Sequence of chain 1.B:
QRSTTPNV

The small molecule below binds the protein below.
Small molecule (SMILES): O=C(CCl)NCC1CCN(C(=O)C2(Nc3ccc(Cl)cc3)CCCC2)CC1

Sequence of chain 1.A:
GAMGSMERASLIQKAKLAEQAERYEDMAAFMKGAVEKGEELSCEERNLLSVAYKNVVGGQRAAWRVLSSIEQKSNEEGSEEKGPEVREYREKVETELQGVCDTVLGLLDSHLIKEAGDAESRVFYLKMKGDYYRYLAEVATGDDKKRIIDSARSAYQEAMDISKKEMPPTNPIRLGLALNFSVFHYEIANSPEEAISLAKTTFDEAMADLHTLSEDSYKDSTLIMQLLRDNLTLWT

Binding-site contacts:
Ligand atom CL2 contacts residue LYS127 of chain 1.A at 2.9 Å.
Ligand atom CL2 contacts residue ILE173 of chain 1.A at 3.6 Å.
Ligand atom N1 contacts residue CYS43 of chain 1.A at 2.7 Å (h-bond).
Ligand atom C16 contacts residue VAL9 of chain 1.B at 3.8 Å (hydrophobic).
Ligand atom C13 contacts residue PRO172 of chain 1.A at 3.5 Å (hydrophobic).
Ligand atom C13 contacts residue ILE173 of chain 1.A at 3.8 Å (hydrophobic).
Ligand atom C1 contacts residue ARG46 of chain 1.A at 3.4 Å.
Ligand atom CL2 contacts residue PHE124 of chain 1.A at 4.0 Å.
Ligand atom C5 contacts residue PHE124 of chain 1.A at 4.0 Å (hydrophobic).
Ligand atom O2 contacts residue PRO172 of chain 1.A at 3.6 Å.
Ligand atom C17 contacts residue PRO7 of chain 1.B at 3.3 Å (hydrophobic).
Ligand atom C1 contacts residue ILE173 of chain 1.A at 3.6 Å (hydrophobic).
Ligand atom N3 contacts residue THR6 of chain 1.B at 3.9 Å.
Ligand atom O1 contacts residue ARG46 of chain 1.A at 2.7 Å (salt-bridge).
Ligand atom O2 contacts residue ILE224 of chain 1.A at 3.9 Å.
Ligand atom O1 contacts residue PHE124 of chain 1.A at 4.1 Å.
Ligand atom N1 contacts residue ILE173 of chain 1.A at 3.7 Å.
Ligand atom C3 contacts residue CYS43 of chain 1.A at 3.8 Å (hydrophobic).
Ligand atom C1 contacts residue CYS43 of chain 1.A at 2.4 Å (hydrophobic).
Ligand atom C14 contacts residue PRO172 of chain 1.A at 4.0 Å (hydrophobic).
Ligand atom O1 contacts residue CYS43 of chain 1.A at 3.4 Å (h-bond).
Ligand atom C6 contacts residue ASN47 of chain 1.A at 3.3 Å.
Ligand atom C2 contacts residue GLU120 of chain 1.A at 3.6 Å.
Ligand atom C18 contacts residue ILE224 of chain 1.A at 4.0 Å (hydrophobic).
Ligand atom C11 contacts residue LYS127 of chain 1.A at 3.8 Å.
Ligand atom C12 contacts residue LYS127 of chain 1.A at 3.8 Å.
Ligand atom C5 contacts residue ASN47 of chain 1.A at 3.2 Å.
Ligand atom C16 contacts residue PRO7 of chain 1.B at 3.7 Å (hydrophobic).
Ligand atom C9 contacts residue THR6 of chain 1.B at 3.6 Å.
Ligand atom C14 contacts residue THR6 of chain 1.B at 3.7 Å.
Ligand atom C11 contacts residue PHE124 of chain 1.A at 3.6 Å (hydrophobic).
Ligand atom O1 contacts residue ILE173 of chain 1.A at 3.6 Å.
Ligand atom C2 contacts residue ARG46 of chain 1.A at 3.5 Å.
Ligand atom C3 contacts residue ILE173 of chain 1.A at 3.9 Å (hydrophobic).
Ligand atom C16 contacts residue ASN8 of chain 1.B at 3.4 Å.
Ligand atom C3 contacts residue PHE124 of chain 1.A at 3.5 Å (hydrophobic).
Ligand atom C15 contacts residue ASN8 of chain 1.B at 3.6 Å.
Ligand atom C2 contacts residue CYS43 of chain 1.A at 1.9 Å (hydrophobic).
Ligand atom N3 contacts residue PRO7 of chain 1.B at 3.8 Å.
Ligand atom C10 contacts residue THR6 of chain 1.B at 3.9 Å.